A small-molecule ligand and the protein it binds are described below.
Small molecule (SMILES): Nc1ncnc2c1ncn2[C@@H]1O[C@H](CO[P](=O)(O)O[P](=O)(O)NP(=O)(O)O)[C@@H](O)[C@H]1O

Sequence of chain 2.A:
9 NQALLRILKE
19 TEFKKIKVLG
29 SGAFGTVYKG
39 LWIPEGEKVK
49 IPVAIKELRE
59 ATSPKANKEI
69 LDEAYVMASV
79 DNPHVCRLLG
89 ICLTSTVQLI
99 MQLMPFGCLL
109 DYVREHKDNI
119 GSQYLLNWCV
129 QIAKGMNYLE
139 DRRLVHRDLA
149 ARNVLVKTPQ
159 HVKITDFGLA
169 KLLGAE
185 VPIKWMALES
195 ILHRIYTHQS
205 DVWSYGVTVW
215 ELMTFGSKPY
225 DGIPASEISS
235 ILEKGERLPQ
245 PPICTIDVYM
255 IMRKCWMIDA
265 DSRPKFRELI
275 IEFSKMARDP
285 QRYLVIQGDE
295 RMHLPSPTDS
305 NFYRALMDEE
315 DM

Binding-site contacts:
Ligand atom N6 contacts residue MET99 of chain 2.A at 3.4 Å (h-bond).
Ligand atom O2G contacts residue MG1 of chain 2.E at 1.9 Å.
Ligand atom O2A contacts residue ASP164 of chain 2.A at 2.8 Å (salt-bridge).
Ligand atom PA contacts residue LYS54 of chain 2.A at 3.7 Å.
Ligand atom N1 contacts residue MET102 of chain 2.A at 2.9 Å (h-bond).
Ligand atom C5' contacts residue SER29 of chain 2.A at 3.6 Å.
Ligand atom O1B contacts residue MG1 of chain 2.E at 2.1 Å.
Ligand atom PA contacts residue MG1 of chain 2.E at 3.3 Å.
Ligand atom C6 contacts residue LEU153 of chain 2.A at 3.7 Å (hydrophobic).
Ligand atom C5' contacts residue VAL35 of chain 2.A at 3.6 Å (hydrophobic).
Ligand atom O1A contacts residue LYS54 of chain 2.A at 3.7 Å.
Ligand atom O3A contacts residue GLY30 of chain 2.A at 3.2 Å.
Ligand atom O2G contacts residue ASP164 of chain 2.A at 3.0 Å (salt-bridge).
Ligand atom O3A contacts residue MG1 of chain 2.E at 3.5 Å.
Ligand atom O5' contacts residue VAL35 of chain 2.A at 3.7 Å.
Ligand atom O1A contacts residue GLY30 of chain 2.A at 3.0 Å (h-bond).
Ligand atom N6 contacts residue GLN100 of chain 2.A at 2.9 Å (h-bond).
Ligand atom O3G contacts residue ASP146 of chain 2.A at 2.6 Å (salt-bridge).
Ligand atom PB contacts residue MG1 of chain 2.E at 3.1 Å.
Ligand atom O2A contacts residue MG1 of chain 2.E at 2.1 Å.
Ligand atom C2 contacts residue MET102 of chain 2.A at 3.4 Å (hydrophobic).
Ligand atom PG contacts residue ASP146 of chain 2.A at 3.5 Å.
Ligand atom PG contacts residue MG1 of chain 2.E at 3.3 Å.
Ligand atom O4' contacts residue VAL35 of chain 2.A at 3.4 Å.
Ligand atom O1A contacts residue SER29 of chain 2.A at 3.5 Å.
Ligand atom C5' contacts residue GLY28 of chain 2.A at 3.6 Å.
Ligand atom O3G contacts residue ASN151 of chain 2.A at 3.3 Å (h-bond).
Ligand atom N7 contacts residue VNS1 of chain 2.G at 3.5 Å (h-bond).
Ligand atom O2A contacts residue LYS54 of chain 2.A at 2.7 Å (salt-bridge).
Ligand atom C6 contacts residue ALA52 of chain 2.A at 3.7 Å (hydrophobic).
Ligand atom O3G contacts residue ARG150 of chain 2.A at 2.9 Å (salt-bridge).
Ligand atom O2G contacts residue ASN151 of chain 2.A at 3.0 Å (h-bond).
Ligand atom N3B contacts residue ARG150 of chain 2.A at 3.5 Å.
Ligand atom O1A contacts residue VAL35 of chain 2.A at 3.6 Å.
Ligand atom O2' contacts residue CYS106 of chain 2.A at 3.3 Å.
Ligand atom O2B contacts residue ARG150 of chain 2.A at 3.6 Å.
Ligand atom O1B contacts residue ASN151 of chain 2.A at 3.1 Å (h-bond).
Ligand atom N6 contacts residue ALA52 of chain 2.A at 3.5 Å.
Ligand atom O1G contacts residue ALA31 of chain 2.A at 3.1 Å (h-bond).
Ligand atom N6 contacts residue LEU153 of chain 2.A at 3.5 Å.